Binding-site contacts:
Ligand atom C7 contacts residue THR394 of chain 1.S at 4.3 Å.
Ligand atom O6 contacts residue THR394 of chain 1.S at 2.5 Å (h-bond).
Ligand atom O8 contacts residue SER438 of chain 1.S at 4.5 Å.
Ligand atom C3 contacts residue THR394 of chain 1.S at 2.5 Å.
Ligand atom C9 contacts residue ASN396 of chain 1.S at 4.0 Å.
Ligand atom O8 contacts residue ALA439 of chain 1.S at 3.9 Å.
Ligand atom O1B contacts residue ALA439 of chain 1.S at 4.0 Å.
Ligand atom C2 contacts residue THR394 of chain 1.S at 1.4 Å.
Ligand atom O1B contacts residue THR394 of chain 1.S at 3.0 Å (h-bond).
Ligand atom O8 contacts residue GLN395 of chain 1.S at 4.4 Å.
Ligand atom C1 contacts residue THR394 of chain 1.S at 2.0 Å.
Ligand atom O8 contacts residue SER437 of chain 1.S at 4.2 Å.
Ligand atom C8 contacts residue ASN396 of chain 1.S at 3.2 Å.
Ligand atom O8 contacts residue ASN396 of chain 1.S at 3.6 Å (h-bond).
Ligand atom C7 contacts residue ASN396 of chain 1.S at 4.3 Å.
Ligand atom O4 contacts residue THR394 of chain 1.S at 4.3 Å.
Ligand atom C6 contacts residue THR394 of chain 1.S at 3.6 Å.
Ligand atom C4 contacts residue THR394 of chain 1.S at 3.8 Å.
Ligand atom C5 contacts residue THR394 of chain 1.S at 4.3 Å.
Ligand atom O8 contacts residue THR394 of chain 1.S at 2.7 Å (h-bond).
Ligand atom C9 contacts residue ALA439 of chain 1.S at 4.4 Å (hydrophobic).
Ligand atom N7 contacts residue ASN396 of chain 1.S at 4.5 Å.
Ligand atom O1A contacts residue THR394 of chain 1.S at 2.5 Å (h-bond).
Ligand atom C8 contacts residue THR394 of chain 1.S at 3.8 Å.

Sequence of chain 1.S:
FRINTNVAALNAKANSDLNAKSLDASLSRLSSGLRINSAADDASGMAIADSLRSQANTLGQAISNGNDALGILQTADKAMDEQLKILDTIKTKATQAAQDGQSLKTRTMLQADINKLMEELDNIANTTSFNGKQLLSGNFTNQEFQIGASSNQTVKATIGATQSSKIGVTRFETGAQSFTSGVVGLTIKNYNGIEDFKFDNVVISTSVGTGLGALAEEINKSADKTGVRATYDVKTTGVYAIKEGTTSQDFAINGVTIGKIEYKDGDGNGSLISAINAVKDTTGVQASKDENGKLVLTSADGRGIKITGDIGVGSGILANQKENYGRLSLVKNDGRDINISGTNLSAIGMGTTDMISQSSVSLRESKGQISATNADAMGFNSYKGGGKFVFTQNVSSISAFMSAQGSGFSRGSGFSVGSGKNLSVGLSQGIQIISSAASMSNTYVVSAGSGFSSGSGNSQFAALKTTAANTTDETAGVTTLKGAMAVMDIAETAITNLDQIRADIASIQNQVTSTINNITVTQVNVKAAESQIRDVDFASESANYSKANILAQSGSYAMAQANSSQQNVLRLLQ

The small molecule below binds the protein below.
Small molecule (SMILES): C[C@H](O)[C@H](N)[C@@H]1O[C@](O)(C(=O)O)C[C@H](O)[C@@H]1N